The small molecule below binds the protein below.
Small molecule (SMILES): CC(C)C[C@H](NC(=O)[C@H](CCc1ccccc1)NC(=O)CN1CCOCC1)C(=O)N[C@@H](Cc1ccccc1)C(=O)N[C@@H](CC(C)C)[C@@H](O)[C@H](C)CO

Binding-site contacts:
Ligand atom C6 contacts residue MET3 of chain 1.ZA at 3.0 Å (hydrophobic).
Ligand atom O40 contacts residue THR21 of chain 1.YA at 3.3 Å (h-bond).
Ligand atom C59 contacts residue THR1 of chain 1.YA at 2.3 Å.
Ligand atom C58 contacts residue ARG19 of chain 1.YA at 3.0 Å.
Ligand atom C36 contacts residue THR48 of chain 1.YA at 3.5 Å.
Ligand atom C58 contacts residue THR1 of chain 1.YA at 2.3 Å.
Ligand atom C43 contacts residue THR1 of chain 1.YA at 2.3 Å.
Ligand atom C28 contacts residue THR21 of chain 1.YA at 3.5 Å.
Ligand atom C46 contacts residue GLY45 of chain 1.YA at 3.6 Å.
Ligand atom O29 contacts residue ALA49 of chain 1.YA at 3.3 Å.
Ligand atom C8 contacts residue GLU105 of chain 1.ZA at 3.4 Å.
Ligand atom C58 contacts residue GLY168 of chain 1.YA at 2.9 Å.
Ligand atom O9 contacts residue GLU105 of chain 1.ZA at 3.0 Å (salt-bridge).
Ligand atom N41 contacts residue GLY47 of chain 1.YA at 3.1 Å (h-bond).
Ligand atom C13 contacts residue LEU125 of chain 1.ZA at 3.5 Å (hydrophobic).
Ligand atom C31 contacts residue THR21 of chain 1.YA at 3.5 Å.
Ligand atom O21 contacts residue GLU22 of chain 1.YA at 3.5 Å.
Ligand atom C47 contacts residue THR1 of chain 1.YA at 1.6 Å.
Ligand atom N41 contacts residue THR1 of chain 1.YA at 3.6 Å (h-bond).
Ligand atom O21 contacts residue THR21 of chain 1.YA at 3.5 Å (h-bond).
Ligand atom O40 contacts residue ALA20 of chain 1.YA at 3.5 Å.
Ligand atom O60 contacts residue THR1 of chain 1.YA at 3.5 Å (h-bond).
Ligand atom N30 contacts residue THR21 of chain 1.YA at 2.4 Å (h-bond).
Ligand atom C35 contacts residue THR48 of chain 1.YA at 3.6 Å.
Ligand atom C59 contacts residue SER129 of chain 1.YA at 3.4 Å.
Ligand atom C11 contacts residue ASP124 of chain 1.ZA at 3.6 Å.
Ligand atom C26 contacts residue ALA27 of chain 1.YA at 3.4 Å (hydrophobic).
Ligand atom C24 contacts residue ASP124 of chain 1.ZA at 3.4 Å.
Ligand atom C51 contacts residue THR1 of chain 1.YA at 1.5 Å.
Ligand atom C59 contacts residue GLY168 of chain 1.YA at 3.4 Å.
Ligand atom O48 contacts residue THR1 of chain 1.YA at 2.2 Å (h-bond).
Ligand atom C44 contacts residue GLY47 of chain 1.YA at 3.6 Å.
Ligand atom C23 contacts residue ASP124 of chain 1.ZA at 3.5 Å.
Ligand atom C58 contacts residue LYS33 of chain 1.YA at 3.2 Å.
Ligand atom C7 contacts residue GLU105 of chain 1.ZA at 3.1 Å.
Ligand atom O48 contacts residue GLY47 of chain 1.YA at 3.4 Å (h-bond).
Ligand atom N22 contacts residue ASP124 of chain 1.ZA at 2.6 Å (salt-bridge).
Ligand atom C5 contacts residue MET3 of chain 1.ZA at 3.6 Å (hydrophobic).
Ligand atom C20 contacts residue ASP124 of chain 1.ZA at 3.5 Å.
Ligand atom C42 contacts residue THR1 of chain 1.YA at 2.2 Å.

Sequence of chain 1.ZA:
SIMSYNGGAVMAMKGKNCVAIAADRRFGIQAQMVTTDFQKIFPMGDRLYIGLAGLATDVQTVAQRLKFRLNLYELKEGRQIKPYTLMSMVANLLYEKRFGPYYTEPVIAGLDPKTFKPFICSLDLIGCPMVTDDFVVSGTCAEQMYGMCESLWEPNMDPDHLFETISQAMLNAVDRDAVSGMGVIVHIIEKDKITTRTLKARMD

Sequence of chain 1.YA:
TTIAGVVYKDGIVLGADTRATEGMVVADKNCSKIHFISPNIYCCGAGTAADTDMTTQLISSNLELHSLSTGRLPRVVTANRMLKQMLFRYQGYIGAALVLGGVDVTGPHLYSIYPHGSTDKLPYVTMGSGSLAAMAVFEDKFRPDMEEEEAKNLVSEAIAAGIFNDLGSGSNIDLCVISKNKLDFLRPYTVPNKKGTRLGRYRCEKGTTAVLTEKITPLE